Binding-site contacts:
Ligand atom C8 contacts residue ARG529 of chain 1.A at 4.2 Å.
Ligand atom O6 contacts residue ASN525 of chain 1.A at 4.4 Å.
Ligand atom C3 contacts residue ASN525 of chain 1.A at 3.8 Å.
Ligand atom N2 contacts residue ASN525 of chain 1.A at 3.0 Å (h-bond).
Ligand atom C2 contacts residue ASN525 of chain 1.A at 2.5 Å.
Ligand atom C1 contacts residue ASN525 of chain 1.A at 1.4 Å.
Ligand atom O7 contacts residue ASN525 of chain 1.A at 3.4 Å (h-bond).
Ligand atom C5 contacts residue ASN525 of chain 1.A at 3.6 Å.
Ligand atom C7 contacts residue ASN525 of chain 1.A at 3.0 Å.
Ligand atom C8 contacts residue ASN525 of chain 1.A at 3.5 Å.
Ligand atom C4 contacts residue ASN525 of chain 1.A at 4.2 Å.
Ligand atom O5 contacts residue ASN525 of chain 1.A at 2.3 Å (h-bond).

A protein and the small-molecule ligand that binds it are described below.
Small molecule (SMILES): CC(=O)N[C@@H]1[C@@H](O)[C@H](O)[C@@H](CO)O[C@H]1O

Sequence of chain 1.A:
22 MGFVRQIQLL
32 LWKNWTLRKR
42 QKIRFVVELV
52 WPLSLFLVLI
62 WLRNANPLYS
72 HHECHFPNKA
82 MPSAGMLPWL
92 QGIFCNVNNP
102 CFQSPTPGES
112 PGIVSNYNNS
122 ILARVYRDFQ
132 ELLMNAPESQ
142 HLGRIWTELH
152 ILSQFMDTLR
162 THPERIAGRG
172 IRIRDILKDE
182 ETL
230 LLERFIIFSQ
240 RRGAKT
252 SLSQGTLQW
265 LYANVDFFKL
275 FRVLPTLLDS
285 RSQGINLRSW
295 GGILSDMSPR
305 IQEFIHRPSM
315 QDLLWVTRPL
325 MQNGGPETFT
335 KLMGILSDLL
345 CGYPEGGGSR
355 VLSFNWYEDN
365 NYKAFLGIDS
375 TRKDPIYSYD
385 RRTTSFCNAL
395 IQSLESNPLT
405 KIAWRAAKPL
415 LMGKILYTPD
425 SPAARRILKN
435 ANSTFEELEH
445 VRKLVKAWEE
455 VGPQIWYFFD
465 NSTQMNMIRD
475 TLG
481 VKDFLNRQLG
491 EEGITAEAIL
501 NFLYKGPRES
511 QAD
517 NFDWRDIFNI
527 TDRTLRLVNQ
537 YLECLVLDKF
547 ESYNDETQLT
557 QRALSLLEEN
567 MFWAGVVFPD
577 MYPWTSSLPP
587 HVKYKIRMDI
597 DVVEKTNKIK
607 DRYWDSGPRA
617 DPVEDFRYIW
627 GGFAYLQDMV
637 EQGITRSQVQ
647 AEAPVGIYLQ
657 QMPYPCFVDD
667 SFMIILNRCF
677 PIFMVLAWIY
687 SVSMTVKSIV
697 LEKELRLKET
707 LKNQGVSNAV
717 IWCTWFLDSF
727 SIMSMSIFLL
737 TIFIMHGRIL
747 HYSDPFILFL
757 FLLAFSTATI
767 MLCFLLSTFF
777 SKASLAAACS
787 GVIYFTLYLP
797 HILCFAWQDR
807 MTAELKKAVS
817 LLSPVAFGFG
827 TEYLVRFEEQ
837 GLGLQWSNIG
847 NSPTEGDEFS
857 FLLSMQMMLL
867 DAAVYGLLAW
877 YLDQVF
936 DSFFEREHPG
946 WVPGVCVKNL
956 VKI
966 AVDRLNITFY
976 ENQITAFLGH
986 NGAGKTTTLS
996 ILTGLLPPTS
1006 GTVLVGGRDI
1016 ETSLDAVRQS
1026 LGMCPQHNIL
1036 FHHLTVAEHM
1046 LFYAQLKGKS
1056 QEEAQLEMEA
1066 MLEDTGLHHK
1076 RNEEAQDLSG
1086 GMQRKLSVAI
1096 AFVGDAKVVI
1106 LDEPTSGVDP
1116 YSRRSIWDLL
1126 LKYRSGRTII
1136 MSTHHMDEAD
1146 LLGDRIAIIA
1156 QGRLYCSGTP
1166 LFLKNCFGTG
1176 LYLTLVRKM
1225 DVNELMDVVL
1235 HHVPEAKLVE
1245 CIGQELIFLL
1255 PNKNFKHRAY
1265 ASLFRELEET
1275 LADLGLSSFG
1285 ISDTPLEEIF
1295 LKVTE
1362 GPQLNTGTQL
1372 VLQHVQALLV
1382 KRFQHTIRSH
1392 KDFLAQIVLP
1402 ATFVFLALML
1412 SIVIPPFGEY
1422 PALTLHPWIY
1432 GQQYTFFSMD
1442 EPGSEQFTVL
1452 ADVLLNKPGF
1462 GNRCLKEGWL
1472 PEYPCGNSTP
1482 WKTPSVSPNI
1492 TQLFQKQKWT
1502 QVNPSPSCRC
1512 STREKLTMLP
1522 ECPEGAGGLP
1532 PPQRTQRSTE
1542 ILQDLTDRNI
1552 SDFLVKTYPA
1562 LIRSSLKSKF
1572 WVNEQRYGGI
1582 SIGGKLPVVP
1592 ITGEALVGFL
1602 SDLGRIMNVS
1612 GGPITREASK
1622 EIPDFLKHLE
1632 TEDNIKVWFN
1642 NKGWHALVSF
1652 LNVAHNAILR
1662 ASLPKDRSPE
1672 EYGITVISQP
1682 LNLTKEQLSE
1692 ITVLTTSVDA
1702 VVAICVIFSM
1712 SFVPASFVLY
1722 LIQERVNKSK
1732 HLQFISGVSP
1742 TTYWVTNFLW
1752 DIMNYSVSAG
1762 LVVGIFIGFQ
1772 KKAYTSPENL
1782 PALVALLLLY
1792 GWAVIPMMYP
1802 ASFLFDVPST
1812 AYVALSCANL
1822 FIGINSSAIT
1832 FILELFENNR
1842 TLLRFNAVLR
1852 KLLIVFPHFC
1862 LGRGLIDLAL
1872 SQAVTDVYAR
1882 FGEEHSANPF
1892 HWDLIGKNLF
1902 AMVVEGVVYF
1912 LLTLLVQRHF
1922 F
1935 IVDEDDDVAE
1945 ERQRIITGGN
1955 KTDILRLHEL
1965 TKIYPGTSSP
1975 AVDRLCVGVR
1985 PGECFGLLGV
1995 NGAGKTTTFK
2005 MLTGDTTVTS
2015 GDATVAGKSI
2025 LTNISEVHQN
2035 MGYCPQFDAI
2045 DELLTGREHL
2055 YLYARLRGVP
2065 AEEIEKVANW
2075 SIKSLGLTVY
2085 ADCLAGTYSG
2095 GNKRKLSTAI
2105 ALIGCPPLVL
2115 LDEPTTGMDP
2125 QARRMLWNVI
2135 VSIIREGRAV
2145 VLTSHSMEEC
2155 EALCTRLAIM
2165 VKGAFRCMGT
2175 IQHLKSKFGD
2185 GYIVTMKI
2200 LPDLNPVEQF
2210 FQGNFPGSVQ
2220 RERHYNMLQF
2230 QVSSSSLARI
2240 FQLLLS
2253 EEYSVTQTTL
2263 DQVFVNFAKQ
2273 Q